Sequence of chain 32.C:
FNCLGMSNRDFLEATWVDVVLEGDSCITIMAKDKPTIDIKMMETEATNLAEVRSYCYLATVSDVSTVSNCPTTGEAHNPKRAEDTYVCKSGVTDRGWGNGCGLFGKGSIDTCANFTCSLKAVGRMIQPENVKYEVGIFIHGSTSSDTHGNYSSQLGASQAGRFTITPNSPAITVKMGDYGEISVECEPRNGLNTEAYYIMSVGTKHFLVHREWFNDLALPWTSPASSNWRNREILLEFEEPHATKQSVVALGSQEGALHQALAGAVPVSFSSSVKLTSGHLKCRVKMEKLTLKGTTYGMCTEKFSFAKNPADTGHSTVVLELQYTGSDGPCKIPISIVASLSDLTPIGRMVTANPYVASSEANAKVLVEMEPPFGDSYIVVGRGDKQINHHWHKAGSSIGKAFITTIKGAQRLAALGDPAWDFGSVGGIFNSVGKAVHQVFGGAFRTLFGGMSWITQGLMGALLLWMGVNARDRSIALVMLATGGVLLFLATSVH

Binding-site contacts:
Ligand atom O5 contacts residue THR89 of chain 32.C at 4.2 Å.
Ligand atom O7 contacts residue SER66 of chain 32.C at 3.0 Å (h-bond).
Ligand atom C5 contacts residue THR120 of chain 32.C at 3.8 Å.
Ligand atom O5 contacts residue THR120 of chain 32.C at 3.2 Å (h-bond).
Ligand atom C2 contacts residue ASN118 of chain 32.C at 2.5 Å.
Ligand atom C8 contacts residue ASP67 of chain 32.C at 3.9 Å.
Ligand atom O5 contacts residue ASN118 of chain 32.C at 2.4 Å (h-bond).
Ligand atom C2 contacts residue SER66 of chain 32.C at 4.5 Å.
Ligand atom C4 contacts residue ASN118 of chain 32.C at 4.2 Å.
Ligand atom O7 contacts residue ASN118 of chain 32.C at 4.0 Å.
Ligand atom C8 contacts residue TYR90 of chain 32.C at 3.5 Å (hydrophobic).
Ligand atom C4 contacts residue THR120 of chain 32.C at 4.4 Å.
Ligand atom C8 contacts residue ASN118 of chain 32.C at 4.2 Å.
Ligand atom N2 contacts residue TYR90 of chain 32.C at 4.3 Å.
Ligand atom C8 contacts residue SER66 of chain 32.C at 4.0 Å.
Ligand atom N2 contacts residue SER66 of chain 32.C at 4.3 Å.
Ligand atom C1 contacts residue THR89 of chain 32.C at 4.1 Å.
Ligand atom C1 contacts residue THR120 of chain 32.C at 4.3 Å.
Ligand atom C7 contacts residue SER66 of chain 32.C at 3.5 Å.
Ligand atom C7 contacts residue TYR90 of chain 32.C at 4.5 Å (hydrophobic).
Ligand atom C3 contacts residue ASN118 of chain 32.C at 3.8 Å.
Ligand atom C5 contacts residue THR89 of chain 32.C at 4.4 Å.
Ligand atom C1 contacts residue ASN118 of chain 32.C at 1.5 Å.
Ligand atom C5 contacts residue ASN118 of chain 32.C at 3.7 Å.
Ligand atom C7 contacts residue ASN118 of chain 32.C at 3.5 Å.
Ligand atom N2 contacts residue ASN118 of chain 32.C at 2.9 Å (h-bond).
Ligand atom C6 contacts residue THR120 of chain 32.C at 3.4 Å.
Ligand atom O6 contacts residue THR89 of chain 32.C at 4.0 Å.
Ligand atom C6 contacts residue THR89 of chain 32.C at 4.4 Å.

A protein and the small-molecule ligand that binds it are described below.
Small molecule (SMILES): CC(=O)N[C@@H]1[C@@H](O)[C@H](O)[C@@H](CO)O[C@H]1O